Sequence of chain 1.D:
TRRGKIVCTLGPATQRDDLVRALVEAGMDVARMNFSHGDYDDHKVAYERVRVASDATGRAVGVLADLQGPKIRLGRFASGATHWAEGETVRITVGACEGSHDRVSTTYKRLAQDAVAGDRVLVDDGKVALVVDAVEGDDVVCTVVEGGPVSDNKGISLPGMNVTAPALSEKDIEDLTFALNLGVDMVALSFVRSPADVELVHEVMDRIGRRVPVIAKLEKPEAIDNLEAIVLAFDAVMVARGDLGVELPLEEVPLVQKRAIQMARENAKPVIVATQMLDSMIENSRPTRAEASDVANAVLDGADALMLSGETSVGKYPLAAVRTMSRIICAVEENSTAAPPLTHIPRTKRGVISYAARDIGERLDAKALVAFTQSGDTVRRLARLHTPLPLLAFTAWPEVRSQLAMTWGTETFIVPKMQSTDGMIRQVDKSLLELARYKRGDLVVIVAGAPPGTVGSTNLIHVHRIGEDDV

The small molecule below binds the protein below.
Small molecule (SMILES): O=P(O)(O)OC[C@H]1O[C@H](O)[C@H](O)[C@@H](O)[C@@H]1O

Binding-site contacts:
Ligand atom O1P contacts residue HIS348 of chain 1.D at 3.0 Å (h-bond).
Ligand atom P contacts residue THR352 of chain 1.D at 3.5 Å.
Ligand atom C6 contacts residue ARG385 of chain 1.D at 3.7 Å.
Ligand atom O5 contacts residue ASN271 of chain 1.D at 3.3 Å.
Ligand atom C5 contacts residue ASN271 of chain 1.D at 3.4 Å.
Ligand atom O2 contacts residue LEU236 of chain 1.D at 3.7 Å.
Ligand atom O2P contacts residue ARG351 of chain 1.D at 2.9 Å (salt-bridge).
Ligand atom O3P contacts residue GLY355 of chain 1.D at 3.3 Å.
Ligand atom P contacts residue ARG385 of chain 1.D at 3.5 Å.
Ligand atom O3P contacts residue PRO350 of chain 1.D at 4.1 Å.
Ligand atom O2P contacts residue PRO350 of chain 1.D at 3.6 Å.
Ligand atom C6 contacts residue HIS348 of chain 1.D at 3.8 Å.
Ligand atom C4 contacts residue THR352 of chain 1.D at 3.9 Å.
Ligand atom O1P contacts residue GLU270 of chain 1.D at 3.9 Å.
Ligand atom C2 contacts residue ARG385 of chain 1.D at 4.1 Å.
Ligand atom C6 contacts residue GLU270 of chain 1.D at 3.4 Å.
Ligand atom P contacts residue HIS348 of chain 1.D at 3.8 Å.
Ligand atom O1P contacts residue PRO350 of chain 1.D at 3.9 Å.
Ligand atom O3P contacts residue ARG385 of chain 1.D at 3.2 Å (salt-bridge).
Ligand atom O1 contacts residue ASN271 of chain 1.D at 2.6 Å (h-bond).
Ligand atom P contacts residue PRO350 of chain 1.D at 4.1 Å.
Ligand atom P contacts residue ARG351 of chain 1.D at 4.1 Å.
Ligand atom O6 contacts residue THR352 of chain 1.D at 3.7 Å.
Ligand atom O2P contacts residue THR352 of chain 1.D at 3.4 Å (h-bond).
Ligand atom O3P contacts residue THR352 of chain 1.D at 2.3 Å (h-bond).
Ligand atom O4 contacts residue THR352 of chain 1.D at 4.1 Å.
Ligand atom C5 contacts residue GLU270 of chain 1.D at 4.1 Å.
Ligand atom O6 contacts residue ARG388 of chain 1.D at 4.0 Å.
Ligand atom O2P contacts residue HIS348 of chain 1.D at 3.7 Å.
Ligand atom O3P contacts residue ARG388 of chain 1.D at 3.5 Å (salt-bridge).
Ligand atom O5 contacts residue ARG385 of chain 1.D at 3.2 Å (salt-bridge).
Ligand atom O1 contacts residue LYS273 of chain 1.D at 3.7 Å.
Ligand atom O1P contacts residue ARG388 of chain 1.D at 2.6 Å (salt-bridge).
Ligand atom C5 contacts residue ARG385 of chain 1.D at 4.0 Å.
Ligand atom C1 contacts residue ARG385 of chain 1.D at 3.2 Å.
Ligand atom O6 contacts residue ARG385 of chain 1.D at 2.7 Å (salt-bridge).
Ligand atom O1 contacts residue ARG385 of chain 1.D at 3.6 Å (salt-bridge).
Ligand atom C1 contacts residue ASN271 of chain 1.D at 3.5 Å.
Ligand atom P contacts residue ARG388 of chain 1.D at 3.7 Å.
Ligand atom O1P contacts residue ARG385 of chain 1.D at 4.0 Å.